Sequence of chain 2.D:
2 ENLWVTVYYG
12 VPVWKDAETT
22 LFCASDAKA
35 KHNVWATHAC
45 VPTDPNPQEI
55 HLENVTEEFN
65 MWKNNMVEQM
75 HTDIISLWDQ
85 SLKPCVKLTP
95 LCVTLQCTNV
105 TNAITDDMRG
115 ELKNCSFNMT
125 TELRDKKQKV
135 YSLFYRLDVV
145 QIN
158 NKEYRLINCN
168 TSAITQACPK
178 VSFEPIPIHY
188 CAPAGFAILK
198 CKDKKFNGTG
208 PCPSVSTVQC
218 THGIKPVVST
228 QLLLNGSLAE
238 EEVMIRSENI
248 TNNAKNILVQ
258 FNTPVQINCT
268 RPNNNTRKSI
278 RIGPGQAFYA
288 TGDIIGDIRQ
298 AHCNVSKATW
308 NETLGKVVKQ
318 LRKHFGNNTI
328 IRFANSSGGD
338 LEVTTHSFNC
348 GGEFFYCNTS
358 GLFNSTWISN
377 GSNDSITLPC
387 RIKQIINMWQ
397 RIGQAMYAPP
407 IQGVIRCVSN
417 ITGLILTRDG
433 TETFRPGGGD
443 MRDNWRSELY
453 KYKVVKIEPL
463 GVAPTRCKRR

Binding-site contacts:
Ligand atom C3 contacts residue GLU181 of chain 2.D at 3.9 Å.
Ligand atom C7 contacts residue ASN346 of chain 2.D at 4.2 Å.
Ligand atom O4 contacts residue VAL414 of chain 2.D at 4.1 Å.
Ligand atom O6 contacts residue GLY348 of chain 2.D at 3.9 Å.
Ligand atom O7 contacts residue VAL224 of chain 2.D at 3.7 Å.
Ligand atom O5 contacts residue ASN232 of chain 2.D at 2.4 Å (h-bond).
Ligand atom C3 contacts residue ASN232 of chain 2.D at 3.8 Å.
Ligand atom C8 contacts residue LEU231 of chain 2.D at 3.8 Å (hydrophobic).
Ligand atom C5 contacts residue ASN232 of chain 2.D at 3.7 Å.
Ligand atom C6 contacts residue NAG1 of chain 2.M at 3.8 Å.
Ligand atom C8 contacts residue PHE345 of chain 2.D at 4.2 Å (hydrophobic).
Ligand atom C2 contacts residue GLU181 of chain 2.D at 3.9 Å.
Ligand atom O7 contacts residue PRO182 of chain 2.D at 3.6 Å.
Ligand atom C2 contacts residue SER415 of chain 2.D at 4.0 Å.
Ligand atom N2 contacts residue ASN232 of chain 2.D at 2.9 Å (h-bond).
Ligand atom C4 contacts residue ASN232 of chain 2.D at 4.2 Å.
Ligand atom C3 contacts residue VAL414 of chain 2.D at 4.0 Å (hydrophobic).
Ligand atom C7 contacts residue ASN232 of chain 2.D at 3.3 Å.
Ligand atom C5 contacts residue NAG1 of chain 2.M at 3.7 Å.
Ligand atom O5 contacts residue GLU181 of chain 2.D at 4.0 Å.
Ligand atom C8 contacts residue VAL224 of chain 2.D at 4.1 Å (hydrophobic).
Ligand atom C8 contacts residue ASN346 of chain 2.D at 3.5 Å.
Ligand atom C1 contacts residue GLU181 of chain 2.D at 3.8 Å.
Ligand atom O3 contacts residue CYS413 of chain 2.D at 3.7 Å.
Ligand atom C6 contacts residue GLU181 of chain 2.D at 3.9 Å.
Ligand atom C6 contacts residue GLY348 of chain 2.D at 4.1 Å.
Ligand atom C5 contacts residue GLU181 of chain 2.D at 3.8 Å.
Ligand atom O6 contacts residue CYS413 of chain 2.D at 3.8 Å.
Ligand atom O6 contacts residue ARG412 of chain 2.D at 4.2 Å.
Ligand atom O5 contacts residue NAG1 of chain 2.M at 3.7 Å.
Ligand atom C4 contacts residue VAL414 of chain 2.D at 4.2 Å (hydrophobic).
Ligand atom C1 contacts residue SER415 of chain 2.D at 3.5 Å.
Ligand atom C5 contacts residue VAL414 of chain 2.D at 3.7 Å (hydrophobic).
Ligand atom C1 contacts residue NAG1 of chain 2.M at 4.2 Å.
Ligand atom C2 contacts residue ASN232 of chain 2.D at 2.5 Å.
Ligand atom N2 contacts residue SER415 of chain 2.D at 3.6 Å.
Ligand atom O3 contacts residue GLU181 of chain 2.D at 3.6 Å.
Ligand atom C1 contacts residue ASN232 of chain 2.D at 1.4 Å.
Ligand atom C4 contacts residue GLU181 of chain 2.D at 3.5 Å.
Ligand atom O7 contacts residue ASN232 of chain 2.D at 3.2 Å (h-bond).

This small molecule binds to this protein.
Small molecule (SMILES): CC(=O)N[C@H]1[C@H](O[C@H]2[C@H](O)[C@@H](NC(C)=O)CO[C@@H]2CO)O[C@H](CO)[C@@H](O[C@@H]2O[C@H](CO)[C@@H](O)[C@H](O)[C@@H]2O)[C@@H]1O